This protein binds this small molecule.
Small molecule (SMILES): O=P(O)(O)OC[C@H]1O[C@](O)(COP(=O)(O)O)[C@@H](O)[C@@H]1O

Binding-site contacts:
Ligand atom O4P contacts residue GLY436 of chain 1.A at 2.9 Å (h-bond).
Ligand atom O6 contacts residue THR348 of chain 1.A at 3.5 Å.
Ligand atom C6 contacts residue LEU347 of chain 1.A at 3.6 Å (hydrophobic).
Ligand atom P1 contacts residue ARG405 of chain 1.A at 3.6 Å.
Ligand atom O2 contacts residue LEU347 of chain 1.A at 3.4 Å.
Ligand atom C4 contacts residue GLY434 of chain 1.A at 3.3 Å.
Ligand atom O1P contacts residue GLY434 of chain 1.A at 2.9 Å (h-bond).
Ligand atom O5P contacts residue SER435 of chain 1.A at 2.8 Å (h-bond).
Ligand atom O4 contacts residue GLY434 of chain 1.A at 2.6 Å (h-bond).
Ligand atom O4P contacts residue SER353 of chain 1.A at 3.6 Å (h-bond).
Ligand atom O6P contacts residue THR348 of chain 1.A at 2.5 Å (h-bond).
Ligand atom C5 contacts residue GLY434 of chain 1.A at 3.4 Å.
Ligand atom O3 contacts residue ARG432 of chain 1.A at 2.8 Å (salt-bridge).
Ligand atom O1P contacts residue PRO433 of chain 1.A at 3.6 Å.
Ligand atom O5P contacts residue THR348 of chain 1.A at 3.7 Å.
Ligand atom O5P contacts residue THR349 of chain 1.A at 3.3 Å (h-bond).
Ligand atom P2 contacts residue SER435 of chain 1.A at 3.5 Å.
Ligand atom O3P contacts residue ARG405 of chain 1.A at 2.7 Å (salt-bridge).
Ligand atom O3 contacts residue GLY430 of chain 1.A at 3.1 Å.
Ligand atom O4 contacts residue GLY436 of chain 1.A at 3.7 Å.
Ligand atom O5P contacts residue THR350 of chain 1.A at 2.7 Å (h-bond).
Ligand atom O4 contacts residue TYR437 of chain 1.A at 2.8 Å (h-bond).
Ligand atom P2 contacts residue SER353 of chain 1.A at 3.6 Å.
Ligand atom O6 contacts residue THR349 of chain 1.A at 3.1 Å (h-bond).
Ligand atom C3 contacts residue GLY434 of chain 1.A at 3.5 Å.
Ligand atom O4P contacts residue SER435 of chain 1.A at 3.1 Å (h-bond).
Ligand atom C1 contacts residue ARG405 of chain 1.A at 3.8 Å.
Ligand atom O2 contacts residue GLY430 of chain 1.A at 3.6 Å (h-bond).
Ligand atom O2P contacts residue ARG405 of chain 1.A at 2.6 Å (salt-bridge).
Ligand atom C3 contacts residue ARG432 of chain 1.A at 3.3 Å.
Ligand atom O5 contacts residue LEU347 of chain 1.A at 3.7 Å.
Ligand atom O3P contacts residue TRP398 of chain 1.A at 2.7 Å (h-bond).
Ligand atom O3 contacts residue TRP398 of chain 1.A at 3.7 Å.
Ligand atom O6P contacts residue SER353 of chain 1.A at 2.6 Å (h-bond).
Ligand atom O1 contacts residue GLY434 of chain 1.A at 3.7 Å.
Ligand atom C6 contacts residue SER353 of chain 1.A at 3.7 Å.
Ligand atom P2 contacts residue THR348 of chain 1.A at 3.5 Å.
Ligand atom C6 contacts residue THR438 of chain 1.A at 3.4 Å.
Ligand atom O4 contacts residue THR438 of chain 1.A at 3.5 Å (h-bond).
Ligand atom P2 contacts residue THR349 of chain 1.A at 3.7 Å.

Sequence of chain 1.A:
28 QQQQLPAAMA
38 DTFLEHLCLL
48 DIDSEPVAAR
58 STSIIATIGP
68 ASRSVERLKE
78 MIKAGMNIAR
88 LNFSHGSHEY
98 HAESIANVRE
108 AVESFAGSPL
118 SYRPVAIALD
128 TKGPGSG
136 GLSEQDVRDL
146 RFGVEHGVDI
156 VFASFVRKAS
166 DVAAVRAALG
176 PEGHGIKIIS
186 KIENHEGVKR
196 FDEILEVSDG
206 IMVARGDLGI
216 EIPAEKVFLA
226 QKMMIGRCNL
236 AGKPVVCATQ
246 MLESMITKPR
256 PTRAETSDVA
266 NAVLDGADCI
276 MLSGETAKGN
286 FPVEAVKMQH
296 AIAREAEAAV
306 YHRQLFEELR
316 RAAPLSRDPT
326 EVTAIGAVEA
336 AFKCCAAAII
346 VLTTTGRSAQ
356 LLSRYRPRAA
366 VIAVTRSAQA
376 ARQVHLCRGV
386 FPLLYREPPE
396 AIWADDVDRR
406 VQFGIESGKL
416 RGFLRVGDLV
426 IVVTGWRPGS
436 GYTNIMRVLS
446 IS